Binding-site contacts:
Ligand atom C6 contacts residue GLN116 of chain 1.D at 3.7 Å.
Ligand atom C6 contacts residue PHE115 of chain 1.D at 4.1 Å (hydrophobic).
Ligand atom C2 contacts residue PHE156 of chain 1.D at 4.0 Å (hydrophobic).
Ligand atom N7 contacts residue PHE156 of chain 1.D at 3.2 Å.
Ligand atom C2 contacts residue GLU72 of chain 1.D at 3.6 Å.
Ligand atom C4 contacts residue PHE156 of chain 1.D at 3.4 Å (hydrophobic).
Ligand atom C2' contacts residue TYR223 of chain 1.D at 3.7 Å (hydrophobic).
Ligand atom O3' contacts residue ILE219 of chain 1.D at 3.8 Å.
Ligand atom C5 contacts residue PHE156 of chain 1.D at 3.3 Å (hydrophobic).
Ligand atom N6 contacts residue GLN116 of chain 1.D at 2.8 Å (h-bond).
Ligand atom N3 contacts residue PHE156 of chain 1.D at 3.8 Å.
Ligand atom C2' contacts residue PHE156 of chain 1.D at 3.4 Å (hydrophobic).
Ligand atom C6 contacts residue PHE156 of chain 1.D at 3.5 Å (hydrophobic).
Ligand atom N1 contacts residue VAL74 of chain 1.D at 4.1 Å.
Ligand atom N3 contacts residue ARG147 of chain 1.D at 3.9 Å.
Ligand atom C2 contacts residue VAL74 of chain 1.D at 3.9 Å (hydrophobic).
Ligand atom C2' contacts residue ILE49 of chain 1.D at 3.4 Å (hydrophobic).
Ligand atom C4 contacts residue PHE115 of chain 1.D at 3.9 Å (hydrophobic).
Ligand atom N6 contacts residue ASP152 of chain 1.D at 3.1 Å (salt-bridge).
Ligand atom N9 contacts residue PHE156 of chain 1.D at 3.3 Å.
Ligand atom N7 contacts residue PHE115 of chain 1.D at 3.6 Å.
Ligand atom N1 contacts residue PHE156 of chain 1.D at 3.8 Å.
Ligand atom C5 contacts residue GLN116 of chain 1.D at 3.7 Å.
Ligand atom O3' contacts residue ILE49 of chain 1.D at 3.7 Å.
Ligand atom N1 contacts residue ASP152 of chain 1.D at 3.3 Å (salt-bridge).
Ligand atom C1' contacts residue PHE156 of chain 1.D at 4.0 Å (hydrophobic).
Ligand atom C8 contacts residue PHE115 of chain 1.D at 3.9 Å (hydrophobic).
Ligand atom C3' contacts residue ILE49 of chain 1.D at 3.4 Å (hydrophobic).
Ligand atom O3' contacts residue TYR105 of chain 1.D at 3.6 Å (h-bond).
Ligand atom C2 contacts residue ARG147 of chain 1.D at 3.5 Å.
Ligand atom O4' contacts residue LEU101 of chain 1.D at 4.0 Å.
Ligand atom C6 contacts residue ASP152 of chain 1.D at 3.6 Å.
Ligand atom N6 contacts residue PHE156 of chain 1.D at 3.6 Å.
Ligand atom O5' contacts residue VAL74 of chain 1.D at 3.8 Å.
Ligand atom N7 contacts residue GLN116 of chain 1.D at 2.8 Å (h-bond).
Ligand atom C8 contacts residue MET104 of chain 1.D at 4.0 Å (hydrophobic).
Ligand atom C8 contacts residue PHE156 of chain 1.D at 3.3 Å (hydrophobic).
Ligand atom C4' contacts residue TYR105 of chain 1.D at 3.9 Å (hydrophobic).
Ligand atom C5 contacts residue PHE115 of chain 1.D at 3.5 Å (hydrophobic).
Ligand atom C8 contacts residue GLN116 of chain 1.D at 3.5 Å.

The small molecule below binds the protein below.
Small molecule (SMILES): Nc1ncnc2c1ncn2[C@H]1C[C@H](O)[C@@H](CO)O1

Sequence of chain 1.D:
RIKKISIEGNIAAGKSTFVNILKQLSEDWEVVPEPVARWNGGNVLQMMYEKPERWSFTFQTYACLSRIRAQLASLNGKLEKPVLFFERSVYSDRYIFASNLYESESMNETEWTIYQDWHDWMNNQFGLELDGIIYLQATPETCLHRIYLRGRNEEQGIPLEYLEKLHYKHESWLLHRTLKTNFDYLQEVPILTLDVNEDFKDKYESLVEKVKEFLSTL